Sequence of chain 1.A:
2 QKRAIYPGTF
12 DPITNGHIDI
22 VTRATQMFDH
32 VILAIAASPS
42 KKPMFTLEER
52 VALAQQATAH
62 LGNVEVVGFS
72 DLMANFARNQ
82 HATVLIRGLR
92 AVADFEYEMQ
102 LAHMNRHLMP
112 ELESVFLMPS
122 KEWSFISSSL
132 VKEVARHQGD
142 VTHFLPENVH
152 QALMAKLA

Sequence of chain 5.A:
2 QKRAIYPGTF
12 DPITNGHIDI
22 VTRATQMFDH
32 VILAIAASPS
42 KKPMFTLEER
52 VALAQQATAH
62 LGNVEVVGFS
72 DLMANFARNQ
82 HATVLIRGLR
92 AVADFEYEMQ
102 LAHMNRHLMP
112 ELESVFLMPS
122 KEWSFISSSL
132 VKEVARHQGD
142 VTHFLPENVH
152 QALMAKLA

A small-molecule ligand and the protein it binds are described below.
Small molecule (SMILES): COC(=O)N1CCC(Cc2cccc([C@@H](CC#N)Nc3nc4ccc(C)nc4[nH]3)c2)CC1

Binding-site contacts:
Ligand atom O1 contacts residue LEU102 of chain 5.A at 3.8 Å.
Ligand atom C10 contacts residue ALA37 of chain 5.A at 3.8 Å (hydrophobic).
Ligand atom O1 contacts residue MET74 of chain 5.A at 3.8 Å.
Ligand atom C7 contacts residue ALA37 of chain 5.A at 3.6 Å (hydrophobic).
Ligand atom C12 contacts residue HIS138 of chain 1.A at 3.6 Å.
Ligand atom C14 contacts residue PHE70 of chain 5.A at 3.9 Å (hydrophobic).
Ligand atom N5 contacts residue MET74 of chain 5.A at 2.9 Å (h-bond).
Ligand atom C contacts residue LEU86 of chain 5.A at 3.6 Å (hydrophobic).
Ligand atom C12 contacts residue ASP72 of chain 5.A at 3.8 Å.
Ligand atom C22 contacts residue ARG88 of chain 5.A at 3.7 Å.
Ligand atom C13 contacts residue HIS138 of chain 1.A at 3.7 Å.
Ligand atom N2 contacts residue ASP72 of chain 5.A at 3.1 Å (salt-bridge).
Ligand atom N5 contacts residue LEU73 of chain 5.A at 3.7 Å.
Ligand atom C14 contacts residue SO41 of chain 5.D at 3.7 Å.
Ligand atom C11 contacts residue ALA37 of chain 5.A at 3.4 Å (hydrophobic).
Ligand atom C1 contacts residue LEU102 of chain 5.A at 3.7 Å (hydrophobic).
Ligand atom C23 contacts residue ARG88 of chain 5.A at 3.6 Å.
Ligand atom C7 contacts residue SER39 of chain 5.A at 3.7 Å.
Ligand atom C23 contacts residue LEU102 of chain 5.A at 3.8 Å (hydrophobic).
Ligand atom C7 contacts residue THR10 of chain 5.A at 3.7 Å.
Ligand atom N1 contacts residue PHE70 of chain 5.A at 3.8 Å.
Ligand atom N2 contacts residue HIS138 of chain 1.A at 3.8 Å.
Ligand atom C8 contacts residue SER39 of chain 5.A at 3.4 Å.
Ligand atom C contacts residue ASN106 of chain 5.A at 3.3 Å.
Ligand atom C13 contacts residue SER71 of chain 5.A at 3.4 Å.
Ligand atom O1 contacts residue ASN106 of chain 5.A at 2.8 Å (h-bond).
Ligand atom N1 contacts residue SO41 of chain 5.D at 3.4 Å (h-bond).
Ligand atom C20 contacts residue ASN106 of chain 5.A at 3.6 Å.
Ligand atom C13 contacts residue ASP72 of chain 5.A at 3.2 Å.
Ligand atom C20 contacts residue MET105 of chain 5.A at 3.7 Å (hydrophobic).
Ligand atom N4 contacts residue LEU73 of chain 5.A at 3.7 Å.
Ligand atom N1 contacts residue ALA38 of chain 5.A at 3.3 Å (h-bond).
Ligand atom C18 contacts residue LEU102 of chain 5.A at 3.6 Å (hydrophobic).
Ligand atom N1 contacts residue SER71 of chain 5.A at 3.8 Å.
Ligand atom C6 contacts residue ALA37 of chain 5.A at 3.3 Å (hydrophobic).
Ligand atom N contacts residue LEU102 of chain 5.A at 3.6 Å.
Ligand atom C14 contacts residue HIS138 of chain 1.A at 3.8 Å.
Ligand atom C1 contacts residue ASN106 of chain 5.A at 3.8 Å.
Ligand atom N1 contacts residue SER39 of chain 5.A at 3.0 Å (h-bond).
Ligand atom C14 contacts residue SER71 of chain 5.A at 3.6 Å.